This protein binds this small molecule.
Small molecule (SMILES): CC(=O)N[C@H]1[C@H](O[C@H]2[C@H](O)[C@@H](NC(C)=O)CO[C@@H]2CO)O[C@H](CO[C@H]2O[C@H](CO)[C@@H](O)[C@H](O)[C@@H]2O)[C@@H](O)[C@@H]1O[C@@H]1O[C@H](CS(=O)(=O)O)[C@@H](O)[C@H](O)[C@H]1O

Sequence of chain 1.A:
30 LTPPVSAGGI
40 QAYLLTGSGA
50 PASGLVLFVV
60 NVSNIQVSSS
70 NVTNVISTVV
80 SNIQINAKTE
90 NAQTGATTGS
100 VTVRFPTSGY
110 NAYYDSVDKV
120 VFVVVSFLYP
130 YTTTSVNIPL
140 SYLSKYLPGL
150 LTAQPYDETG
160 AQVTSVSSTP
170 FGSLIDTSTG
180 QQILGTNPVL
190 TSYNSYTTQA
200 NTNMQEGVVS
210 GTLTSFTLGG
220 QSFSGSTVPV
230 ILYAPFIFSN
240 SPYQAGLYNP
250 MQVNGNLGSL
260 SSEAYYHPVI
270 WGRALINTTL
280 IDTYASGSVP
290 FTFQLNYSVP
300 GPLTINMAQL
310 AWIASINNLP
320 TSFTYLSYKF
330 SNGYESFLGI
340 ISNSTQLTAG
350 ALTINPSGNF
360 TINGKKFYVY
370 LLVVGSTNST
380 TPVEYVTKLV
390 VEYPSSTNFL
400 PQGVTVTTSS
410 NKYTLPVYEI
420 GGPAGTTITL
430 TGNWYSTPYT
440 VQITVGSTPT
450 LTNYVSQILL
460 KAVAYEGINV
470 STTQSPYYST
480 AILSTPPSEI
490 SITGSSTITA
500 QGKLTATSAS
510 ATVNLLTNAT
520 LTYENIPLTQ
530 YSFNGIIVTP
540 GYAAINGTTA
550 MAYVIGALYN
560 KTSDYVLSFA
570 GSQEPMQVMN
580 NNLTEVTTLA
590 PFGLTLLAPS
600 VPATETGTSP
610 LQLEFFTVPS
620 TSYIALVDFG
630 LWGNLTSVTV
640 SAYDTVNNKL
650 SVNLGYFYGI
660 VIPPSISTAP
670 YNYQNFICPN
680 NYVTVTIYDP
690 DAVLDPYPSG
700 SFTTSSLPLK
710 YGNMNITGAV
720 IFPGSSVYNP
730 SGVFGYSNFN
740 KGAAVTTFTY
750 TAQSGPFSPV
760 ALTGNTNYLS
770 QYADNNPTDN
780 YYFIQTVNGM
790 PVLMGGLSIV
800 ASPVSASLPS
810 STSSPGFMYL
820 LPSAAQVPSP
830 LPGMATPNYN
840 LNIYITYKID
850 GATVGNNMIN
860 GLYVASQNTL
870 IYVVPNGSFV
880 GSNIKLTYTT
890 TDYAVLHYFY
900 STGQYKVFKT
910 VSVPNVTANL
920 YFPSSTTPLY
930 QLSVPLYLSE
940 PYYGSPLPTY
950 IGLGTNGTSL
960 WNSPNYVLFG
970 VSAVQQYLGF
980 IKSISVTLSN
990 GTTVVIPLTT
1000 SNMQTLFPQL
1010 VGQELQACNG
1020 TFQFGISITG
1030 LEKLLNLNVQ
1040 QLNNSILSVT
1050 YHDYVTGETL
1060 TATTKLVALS

Binding-site contacts:
Ligand atom O6 contacts residue TYR976 of chain 1.A at 4.2 Å.
Ligand atom C2 contacts residue TYR976 of chain 1.A at 4.5 Å (hydrophobic).
Ligand atom C2 contacts residue ASN875 of chain 1.A at 2.5 Å.
Ligand atom O4 contacts residue TYR976 of chain 1.A at 3.3 Å.
Ligand atom C7 contacts residue ASN875 of chain 1.A at 3.3 Å.
Ligand atom O5 contacts residue ASN875 of chain 1.A at 2.5 Å (h-bond).
Ligand atom O5 contacts residue TYR976 of chain 1.A at 4.2 Å.
Ligand atom O5 contacts residue GLY876 of chain 1.A at 3.7 Å.
Ligand atom C4 contacts residue ASN875 of chain 1.A at 4.3 Å.
Ligand atom C4 contacts residue TYR976 of chain 1.A at 4.4 Å (hydrophobic).
Ligand atom C8 contacts residue TYR976 of chain 1.A at 3.4 Å (hydrophobic).
Ligand atom C8 contacts residue GLN975 of chain 1.A at 4.0 Å.
Ligand atom N2 contacts residue ASN875 of chain 1.A at 2.8 Å (h-bond).
Ligand atom C7 contacts residue TYR976 of chain 1.A at 3.7 Å (hydrophobic).
Ligand atom O7 contacts residue GLN975 of chain 1.A at 3.7 Å.
Ligand atom C7 contacts residue GLN975 of chain 1.A at 4.2 Å.
Ligand atom O3 contacts residue TYR976 of chain 1.A at 4.3 Å.
Ligand atom O6 contacts residue TYR976 of chain 1.A at 4.3 Å.
Ligand atom C3 contacts residue TYR976 of chain 1.A at 4.3 Å (hydrophobic).
Ligand atom C5 contacts residue TYR976 of chain 1.A at 4.2 Å (hydrophobic).
Ligand atom C1 contacts residue ASN875 of chain 1.A at 1.4 Å.
Ligand atom C1 contacts residue GLY876 of chain 1.A at 3.7 Å.
Ligand atom N2 contacts residue TYR976 of chain 1.A at 3.3 Å (h-bond).
Ligand atom C5 contacts residue ASN875 of chain 1.A at 3.5 Å.
Ligand atom C3 contacts residue ASN875 of chain 1.A at 3.8 Å.
Ligand atom O7 contacts residue ASN875 of chain 1.A at 3.0 Å (h-bond).